Sequence of chain 1.C:
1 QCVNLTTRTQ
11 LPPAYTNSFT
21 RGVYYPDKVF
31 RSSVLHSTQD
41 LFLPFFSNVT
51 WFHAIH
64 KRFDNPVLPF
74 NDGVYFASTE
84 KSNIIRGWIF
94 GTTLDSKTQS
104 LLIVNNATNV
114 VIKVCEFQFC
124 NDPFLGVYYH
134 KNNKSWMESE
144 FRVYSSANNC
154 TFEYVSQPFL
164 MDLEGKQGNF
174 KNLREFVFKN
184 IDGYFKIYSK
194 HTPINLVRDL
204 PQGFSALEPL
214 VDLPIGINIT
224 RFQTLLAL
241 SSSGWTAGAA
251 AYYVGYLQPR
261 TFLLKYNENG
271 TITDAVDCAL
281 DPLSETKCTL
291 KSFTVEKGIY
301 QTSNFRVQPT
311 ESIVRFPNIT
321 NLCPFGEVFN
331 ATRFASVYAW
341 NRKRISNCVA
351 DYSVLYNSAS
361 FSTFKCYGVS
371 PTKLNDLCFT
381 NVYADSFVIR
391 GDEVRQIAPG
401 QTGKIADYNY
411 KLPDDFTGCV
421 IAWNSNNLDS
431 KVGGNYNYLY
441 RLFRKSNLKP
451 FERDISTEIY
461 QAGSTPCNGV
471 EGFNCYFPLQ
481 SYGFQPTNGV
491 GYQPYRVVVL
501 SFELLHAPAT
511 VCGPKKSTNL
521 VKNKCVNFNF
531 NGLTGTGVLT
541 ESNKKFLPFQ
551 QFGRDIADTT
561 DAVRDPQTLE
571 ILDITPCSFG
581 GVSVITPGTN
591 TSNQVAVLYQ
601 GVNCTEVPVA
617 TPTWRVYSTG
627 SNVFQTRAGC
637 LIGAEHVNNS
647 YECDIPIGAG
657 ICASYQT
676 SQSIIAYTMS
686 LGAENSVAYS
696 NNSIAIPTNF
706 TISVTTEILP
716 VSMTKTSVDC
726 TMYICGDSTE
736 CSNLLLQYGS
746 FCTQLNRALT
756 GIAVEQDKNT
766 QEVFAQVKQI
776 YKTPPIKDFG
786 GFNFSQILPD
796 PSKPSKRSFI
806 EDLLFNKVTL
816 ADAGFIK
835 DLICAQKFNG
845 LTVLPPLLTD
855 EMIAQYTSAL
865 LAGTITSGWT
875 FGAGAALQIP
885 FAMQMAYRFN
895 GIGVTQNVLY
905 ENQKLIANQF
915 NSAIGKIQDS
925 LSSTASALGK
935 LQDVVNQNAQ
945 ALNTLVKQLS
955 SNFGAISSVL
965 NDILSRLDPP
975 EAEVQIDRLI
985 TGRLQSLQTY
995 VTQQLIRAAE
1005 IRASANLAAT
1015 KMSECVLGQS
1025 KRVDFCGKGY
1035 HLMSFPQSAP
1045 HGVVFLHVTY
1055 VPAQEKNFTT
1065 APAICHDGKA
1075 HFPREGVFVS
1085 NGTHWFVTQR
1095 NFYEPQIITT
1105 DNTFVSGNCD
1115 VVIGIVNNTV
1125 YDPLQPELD

This protein binds this small molecule.
Small molecule (SMILES): CC(=O)N[C@H]1[C@H](O[C@H]2[C@H](O)[C@@H](NC(C)=O)CO[C@@H]2CO)O[C@H](CO)[C@@H](O)[C@@H]1O

Binding-site contacts:
Ligand atom C2 contacts residue ASN704 of chain 1.C at 2.4 Å.
Ligand atom C5 contacts residue ASN704 of chain 1.C at 3.6 Å.
Ligand atom C4 contacts residue LEU909 of chain 1.C at 4.5 Å (hydrophobic).
Ligand atom O4 contacts residue LEU909 of chain 1.C at 3.8 Å.
Ligand atom O7 contacts residue LEU909 of chain 1.C at 3.4 Å.
Ligand atom O7 contacts residue ASN912 of chain 1.C at 4.4 Å.
Ligand atom N2 contacts residue LEU909 of chain 1.C at 4.4 Å.
Ligand atom O7 contacts residue ASN704 of chain 1.C at 4.4 Å.
Ligand atom C1 contacts residue ASN704 of chain 1.C at 1.4 Å.
Ligand atom C7 contacts residue ASN704 of chain 1.C at 3.9 Å.
Ligand atom C3 contacts residue ASN704 of chain 1.C at 3.8 Å.
Ligand atom C5 contacts residue LEU909 of chain 1.C at 4.2 Å (hydrophobic).
Ligand atom C7 contacts residue LEU909 of chain 1.C at 4.0 Å (hydrophobic).
Ligand atom N2 contacts residue ASN704 of chain 1.C at 2.9 Å (h-bond).
Ligand atom C2 contacts residue LEU909 of chain 1.C at 4.3 Å (hydrophobic).
Ligand atom O5 contacts residue ASN704 of chain 1.C at 2.3 Å (h-bond).
Ligand atom C4 contacts residue ASN704 of chain 1.C at 4.2 Å.